Sequence of chain 1.Q:
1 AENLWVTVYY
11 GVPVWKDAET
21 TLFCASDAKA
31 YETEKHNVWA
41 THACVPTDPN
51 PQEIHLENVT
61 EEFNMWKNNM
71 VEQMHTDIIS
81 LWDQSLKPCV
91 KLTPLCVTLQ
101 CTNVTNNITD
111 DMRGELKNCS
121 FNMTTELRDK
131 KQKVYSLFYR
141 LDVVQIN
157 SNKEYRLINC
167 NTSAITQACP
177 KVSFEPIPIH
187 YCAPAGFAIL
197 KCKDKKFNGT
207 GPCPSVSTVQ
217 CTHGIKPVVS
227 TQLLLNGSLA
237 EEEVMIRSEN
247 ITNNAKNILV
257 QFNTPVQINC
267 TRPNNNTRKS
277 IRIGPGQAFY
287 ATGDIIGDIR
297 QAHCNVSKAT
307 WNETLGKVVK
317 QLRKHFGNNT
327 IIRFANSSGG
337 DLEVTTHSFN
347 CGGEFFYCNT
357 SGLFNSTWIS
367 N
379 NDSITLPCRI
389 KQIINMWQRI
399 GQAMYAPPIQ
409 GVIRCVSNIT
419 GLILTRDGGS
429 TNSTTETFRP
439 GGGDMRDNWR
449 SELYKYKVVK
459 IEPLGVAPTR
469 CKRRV

Binding-site contacts:
Ligand atom C3 contacts residue ASN332 of chain 1.Q at 3.7 Å.
Ligand atom C8 contacts residue NAG1 of chain 1.DB at 4.0 Å.
Ligand atom O6 contacts residue NAG2 of chain 1.DB at 4.4 Å.
Ligand atom N2 contacts residue SER357 of chain 1.Q at 4.2 Å.
Ligand atom C4 contacts residue ASN332 of chain 1.Q at 4.2 Å.
Ligand atom C6 contacts residue MAN5 of chain 1.DB at 4.4 Å.
Ligand atom C7 contacts residue ASN332 of chain 1.Q at 3.5 Å.
Ligand atom C7 contacts residue NAG1 of chain 1.DB at 3.7 Å.
Ligand atom C5 contacts residue NAG2 of chain 1.DB at 4.0 Å.
Ligand atom N2 contacts residue ASN332 of chain 1.Q at 2.7 Å (h-bond).
Ligand atom O7 contacts residue NAG1 of chain 1.DB at 2.6 Å (h-bond).
Ligand atom C4 contacts residue NAG2 of chain 1.DB at 4.1 Å.
Ligand atom C6 contacts residue BMA3 of chain 1.DB at 4.3 Å.
Ligand atom O5 contacts residue NAG2 of chain 1.DB at 4.3 Å.
Ligand atom C7 contacts residue SER357 of chain 1.Q at 3.7 Å.
Ligand atom O7 contacts residue SER357 of chain 1.Q at 3.2 Å (h-bond).
Ligand atom C3 contacts residue NAG2 of chain 1.DB at 4.2 Å.
Ligand atom O5 contacts residue ASN332 of chain 1.Q at 2.4 Å (h-bond).
Ligand atom O7 contacts residue ASN332 of chain 1.Q at 3.9 Å.
Ligand atom O7 contacts residue ASN355 of chain 1.Q at 3.9 Å.
Ligand atom C2 contacts residue SER357 of chain 1.Q at 4.3 Å.
Ligand atom C8 contacts residue THR341 of chain 1.Q at 3.9 Å.
Ligand atom C2 contacts residue ASN332 of chain 1.Q at 2.4 Å.
Ligand atom N2 contacts residue SER333 of chain 1.Q at 4.1 Å.
Ligand atom O4 contacts residue NAG2 of chain 1.DB at 3.4 Å.
Ligand atom C1 contacts residue ASN332 of chain 1.Q at 1.4 Å.
Ligand atom C5 contacts residue ASN332 of chain 1.Q at 3.7 Å.
Ligand atom O6 contacts residue NAG1 of chain 1.VB at 3.5 Å.
Ligand atom O3 contacts residue NAG2 of chain 1.DB at 4.4 Å.
Ligand atom C1 contacts residue SER333 of chain 1.Q at 4.2 Å.
Ligand atom O3 contacts residue NAG1 of chain 1.DB at 4.5 Å.
Ligand atom O6 contacts residue MAN5 of chain 1.DB at 4.0 Å.

This protein binds this small molecule.
Small molecule (SMILES): CC(=O)N[C@H]1[C@H](O[C@H]2[C@H](O)[C@@H](NC(C)=O)CO[C@@H]2CO)O[C@H](CO)[C@@H](O[C@@H]2O[C@H](CO)[C@@H](O)[C@H](O)[C@@H]2O)[C@@H]1O